Sequence of chain 1.B:
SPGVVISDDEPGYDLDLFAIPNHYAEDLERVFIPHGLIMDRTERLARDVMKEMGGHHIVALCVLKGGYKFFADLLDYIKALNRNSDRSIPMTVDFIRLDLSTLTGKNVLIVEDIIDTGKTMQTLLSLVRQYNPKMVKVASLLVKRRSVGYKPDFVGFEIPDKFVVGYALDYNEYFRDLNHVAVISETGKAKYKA

Binding-site contacts:
Ligand atom C17 contacts residue VAL188 of chain 1.B at 3.8 Å (hydrophobic).
Ligand atom N20 contacts residue LYS166 of chain 1.B at 3.5 Å (salt-bridge).
Ligand atom N14 contacts residue PHE187 of chain 1.B at 3.7 Å.
Ligand atom O01 contacts residue ASP138 of chain 1.B at 3.1 Å.
Ligand atom O18 contacts residue LYS186 of chain 1.B at 3.9 Å.
Ligand atom O01 contacts residue THR139 of chain 1.B at 2.9 Å (h-bond).
Ligand atom O18 contacts residue ILE136 of chain 1.B at 3.4 Å.
Ligand atom C05 contacts residue ILE136 of chain 1.B at 3.8 Å (hydrophobic).
Ligand atom O04 contacts residue LYS141 of chain 1.B at 3.6 Å (salt-bridge).
Ligand atom O10 contacts residue ASP135 of chain 1.B at 3.9 Å.
Ligand atom C13 contacts residue PHE187 of chain 1.B at 3.9 Å (hydrophobic).
Ligand atom P02 contacts residue GLY140 of chain 1.B at 3.8 Å.
Ligand atom C15 contacts residue ASP194 of chain 1.B at 3.3 Å.
Ligand atom C19 contacts residue PHE187 of chain 1.B at 3.9 Å (hydrophobic).
Ligand atom C19 contacts residue LYS166 of chain 1.B at 4.0 Å.
Ligand atom O18 contacts residue VAL188 of chain 1.B at 3.2 Å (h-bond).
Ligand atom P02 contacts residue ASP138 of chain 1.B at 3.8 Å.
Ligand atom O18 contacts residue PHE187 of chain 1.B at 3.8 Å.
Ligand atom O03 contacts residue LYS141 of chain 1.B at 3.9 Å.
Ligand atom O03 contacts residue THR142 of chain 1.B at 2.4 Å (h-bond).
Ligand atom O04 contacts residue THR139 of chain 1.B at 3.0 Å (h-bond).
Ligand atom C05 contacts residue ASP138 of chain 1.B at 3.8 Å.
Ligand atom O04 contacts residue GLY140 of chain 1.B at 2.5 Å (h-bond).
Ligand atom N20 contacts residue ILE136 of chain 1.B at 4.0 Å.
Ligand atom O07 contacts residue ILE136 of chain 1.B at 3.9 Å.
Ligand atom C17 contacts residue PHE187 of chain 1.B at 3.7 Å (hydrophobic).
Ligand atom C15 contacts residue PHE187 of chain 1.B at 3.4 Å (hydrophobic).
Ligand atom C17 contacts residue ILE136 of chain 1.B at 3.8 Å (hydrophobic).
Ligand atom N16 contacts residue VAL188 of chain 1.B at 2.9 Å (h-bond).
Ligand atom C15 contacts residue VAL188 of chain 1.B at 3.8 Å (hydrophobic).
Ligand atom O18 contacts residue LYS166 of chain 1.B at 3.1 Å (salt-bridge).
Ligand atom C06 contacts residue THR142 of chain 1.B at 3.7 Å.
Ligand atom C05 contacts residue THR142 of chain 1.B at 3.5 Å.
Ligand atom C17 contacts residue LYS166 of chain 1.B at 4.0 Å.
Ligand atom O04 contacts residue ASP138 of chain 1.B at 3.1 Å (salt-bridge).
Ligand atom P02 contacts residue THR139 of chain 1.B at 3.4 Å.
Ligand atom O03 contacts residue THR139 of chain 1.B at 3.4 Å (h-bond).
Ligand atom N16 contacts residue PHE187 of chain 1.B at 3.5 Å.
Ligand atom P02 contacts residue THR142 of chain 1.B at 3.4 Å.
Ligand atom O10 contacts residue MG1 of chain 1.G at 3.6 Å.

The small molecule below binds the protein below.
Small molecule (SMILES): O=c1[nH]cnc2c1ncn2C[C@@H](CO)OCCP(=O)(O)O